Sequence of chain 1.A:
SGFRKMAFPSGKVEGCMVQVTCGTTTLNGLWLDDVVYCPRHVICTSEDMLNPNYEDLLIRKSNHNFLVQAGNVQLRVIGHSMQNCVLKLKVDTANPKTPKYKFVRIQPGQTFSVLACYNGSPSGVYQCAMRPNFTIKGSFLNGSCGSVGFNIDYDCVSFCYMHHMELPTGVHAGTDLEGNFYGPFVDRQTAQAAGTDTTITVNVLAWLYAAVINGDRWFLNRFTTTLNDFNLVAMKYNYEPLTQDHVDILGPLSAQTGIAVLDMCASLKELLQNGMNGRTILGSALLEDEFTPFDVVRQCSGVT

Sequence of chain 2.A:
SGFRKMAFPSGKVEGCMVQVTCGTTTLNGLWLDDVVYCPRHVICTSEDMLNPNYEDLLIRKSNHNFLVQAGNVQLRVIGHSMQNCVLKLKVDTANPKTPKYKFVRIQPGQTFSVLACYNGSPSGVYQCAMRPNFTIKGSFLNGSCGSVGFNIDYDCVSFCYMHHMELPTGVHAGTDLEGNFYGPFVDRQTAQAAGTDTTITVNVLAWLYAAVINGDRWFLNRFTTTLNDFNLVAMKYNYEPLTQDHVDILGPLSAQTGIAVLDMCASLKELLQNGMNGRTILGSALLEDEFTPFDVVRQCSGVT

Binding-site contacts:
Ligand atom C12 contacts residue SER144 of chain 2.A at 3.7 Å.
Ligand atom C13 contacts residue LEU141 of chain 2.A at 3.7 Å (hydrophobic).
Ligand atom C2 contacts residue GLN189 of chain 2.A at 3.6 Å.
Ligand atom C19 contacts residue LEU141 of chain 2.A at 3.7 Å (hydrophobic).
Ligand atom C14 contacts residue PHE140 of chain 2.A at 3.7 Å (hydrophobic).
Ligand atom C5 contacts residue HIS164 of chain 2.A at 3.3 Å.
Ligand atom C18 contacts residue ASN142 of chain 2.A at 3.5 Å.
Ligand atom O1 contacts residue GLY143 of chain 2.A at 3.1 Å (h-bond).
Ligand atom C14 contacts residue LEU141 of chain 2.A at 3.5 Å (hydrophobic).
Ligand atom C contacts residue MET165 of chain 2.A at 3.8 Å (hydrophobic).
Ligand atom C5 contacts residue HIS41 of chain 2.A at 3.6 Å.
Ligand atom C19 contacts residue ASN142 of chain 2.A at 3.6 Å.
Ligand atom C13 contacts residue PHE140 of chain 2.A at 3.3 Å (hydrophobic).
Ligand atom CL contacts residue ASP187 of chain 2.A at 2.8 Å.
Ligand atom C17 contacts residue ASN142 of chain 2.A at 3.7 Å.
Ligand atom O1 contacts residue CYS145 of chain 2.A at 3.7 Å.
Ligand atom C10 contacts residue CYS145 of chain 2.A at 3.8 Å (hydrophobic).
Ligand atom C15 contacts residue SER1 of chain 1.A at 3.6 Å.
Ligand atom C14 contacts residue ASN142 of chain 2.A at 3.8 Å.
Ligand atom N2 contacts residue HIS163 of chain 2.A at 3.0 Å (h-bond).
Ligand atom N2 contacts residue LEU141 of chain 2.A at 3.7 Å.
Ligand atom C1 contacts residue MET165 of chain 2.A at 3.6 Å (hydrophobic).
Ligand atom C1 contacts residue ASP187 of chain 2.A at 3.6 Å.
Ligand atom C11 contacts residue LEU141 of chain 2.A at 3.8 Å (hydrophobic).
Ligand atom C12 contacts residue LEU141 of chain 2.A at 3.8 Å (hydrophobic).
Ligand atom C1 contacts residue MET49 of chain 2.A at 3.6 Å (hydrophobic).
Ligand atom C6 contacts residue HIS41 of chain 2.A at 3.7 Å.
Ligand atom C15 contacts residue LEU141 of chain 2.A at 3.7 Å (hydrophobic).
Ligand atom O contacts residue GLU166 of chain 2.A at 3.2 Å (salt-bridge).
Ligand atom N2 contacts residue PHE140 of chain 2.A at 3.8 Å.
Ligand atom N2 contacts residue SER144 of chain 2.A at 3.4 Å (h-bond).
Ligand atom CL contacts residue HIS41 of chain 2.A at 3.1 Å.
Ligand atom O contacts residue MET165 of chain 2.A at 3.6 Å.
Ligand atom C15 contacts residue GLU166 of chain 2.A at 3.6 Å.
Ligand atom C15 contacts residue PHE140 of chain 2.A at 3.4 Å (hydrophobic).
Ligand atom O1 contacts residue ASN142 of chain 2.A at 3.2 Å (h-bond).
Ligand atom C12 contacts residue HIS163 of chain 2.A at 3.6 Å.
Ligand atom C2 contacts residue ARG188 of chain 2.A at 3.7 Å.
Ligand atom C13 contacts residue GLU166 of chain 2.A at 3.7 Å.
Ligand atom C1 contacts residue ARG188 of chain 2.A at 3.5 Å.

This small molecule binds to this protein.
Small molecule (SMILES): O=C(c1cncc2ccccc12)N1CCN(c2cccc(Cl)c2)C(=O)C1